Sequence of chain 2.A:
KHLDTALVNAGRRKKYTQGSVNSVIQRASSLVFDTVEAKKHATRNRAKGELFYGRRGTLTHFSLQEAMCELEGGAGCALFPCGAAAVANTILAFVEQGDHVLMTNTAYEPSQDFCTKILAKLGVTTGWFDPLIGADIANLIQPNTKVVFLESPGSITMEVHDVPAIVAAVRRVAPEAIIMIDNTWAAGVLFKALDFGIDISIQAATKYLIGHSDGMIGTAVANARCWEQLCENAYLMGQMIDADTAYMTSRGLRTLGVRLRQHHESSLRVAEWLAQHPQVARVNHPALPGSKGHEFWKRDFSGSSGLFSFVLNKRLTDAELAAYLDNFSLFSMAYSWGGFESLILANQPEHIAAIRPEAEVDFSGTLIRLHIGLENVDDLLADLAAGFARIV

A small-molecule ligand and the protein it binds are described below.
Small molecule (SMILES): N[C@@H](CCCC[NH3+])C(=O)O

Binding-site contacts:
Ligand atom OXT contacts residue THR28 of chain 2.A at 2.8 Å (h-bond).
Ligand atom OXT contacts residue ARG24 of chain 2.A at 3.5 Å.
Ligand atom CA contacts residue ARG24 of chain 2.A at 4.4 Å.
Ligand atom NZ contacts residue ASN20 of chain 2.A at 2.8 Å (h-bond).
Ligand atom CG contacts residue ASN20 of chain 2.A at 4.5 Å.
Ligand atom NZ contacts residue SER340 of chain 2.B at 4.2 Å.
Ligand atom NZ contacts residue LEU341 of chain 2.B at 2.7 Å (h-bond).
Ligand atom NZ contacts residue GLU352 of chain 2.B at 2.9 Å (salt-bridge).
Ligand atom NZ contacts residue SER343 of chain 2.B at 3.8 Å.
Ligand atom C contacts residue ARG24 of chain 2.A at 3.7 Å.
Ligand atom NZ contacts residue ARG23 of chain 2.A at 4.3 Å.
Ligand atom C contacts residue THR28 of chain 2.A at 3.5 Å.
Ligand atom OXT contacts residue LYS25 of chain 2.A at 3.7 Å.
Ligand atom CE contacts residue LEU341 of chain 2.B at 3.5 Å (hydrophobic).
Ligand atom CE contacts residue ASN20 of chain 2.A at 3.3 Å.
Ligand atom CE contacts residue SER340 of chain 2.B at 3.7 Å.
Ligand atom CB contacts residue ARG23 of chain 2.A at 4.2 Å.
Ligand atom O contacts residue THR28 of chain 2.A at 3.3 Å (h-bond).
Ligand atom CD contacts residue ARG23 of chain 2.A at 3.7 Å.
Ligand atom CA contacts residue LYS25 of chain 2.A at 4.4 Å.
Ligand atom CD contacts residue GLU352 of chain 2.B at 3.7 Å.
Ligand atom CA contacts residue ARG23 of chain 2.A at 3.6 Å.
Ligand atom CE contacts residue GLU352 of chain 2.B at 3.6 Å.
Ligand atom CD contacts residue ASN20 of chain 2.A at 3.4 Å.
Ligand atom OXT contacts residue ARG23 of chain 2.A at 3.6 Å.
Ligand atom C contacts residue LYS25 of chain 2.A at 3.4 Å.
Ligand atom CE contacts residue SER343 of chain 2.B at 3.7 Å.
Ligand atom O contacts residue ARG24 of chain 2.A at 3.7 Å.
Ligand atom CD contacts residue SER343 of chain 2.B at 4.0 Å.
Ligand atom O contacts residue LYS25 of chain 2.A at 2.9 Å (salt-bridge).
Ligand atom C contacts residue ARG23 of chain 2.A at 3.9 Å.
Ligand atom N contacts residue LYS25 of chain 2.A at 4.0 Å.

Sequence of chain 2.B:
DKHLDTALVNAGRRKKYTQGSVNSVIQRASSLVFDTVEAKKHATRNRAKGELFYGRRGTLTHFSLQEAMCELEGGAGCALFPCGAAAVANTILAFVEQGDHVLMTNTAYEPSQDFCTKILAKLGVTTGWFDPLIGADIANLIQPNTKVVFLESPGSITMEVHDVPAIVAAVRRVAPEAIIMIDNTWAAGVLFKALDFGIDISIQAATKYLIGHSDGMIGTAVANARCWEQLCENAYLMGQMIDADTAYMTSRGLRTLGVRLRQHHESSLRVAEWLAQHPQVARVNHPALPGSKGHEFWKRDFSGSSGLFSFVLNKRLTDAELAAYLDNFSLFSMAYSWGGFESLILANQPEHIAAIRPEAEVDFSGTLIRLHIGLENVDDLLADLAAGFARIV